The small molecule below binds the protein below.
Small molecule (SMILES): CC(=O)N[C@@H](CC(C)C)C(=O)N[C@@H](C)C(=O)N[C@@H](CCC(=O)O)[C@@H](O)[C@H](C)CO

Sequence of chain 1.N:
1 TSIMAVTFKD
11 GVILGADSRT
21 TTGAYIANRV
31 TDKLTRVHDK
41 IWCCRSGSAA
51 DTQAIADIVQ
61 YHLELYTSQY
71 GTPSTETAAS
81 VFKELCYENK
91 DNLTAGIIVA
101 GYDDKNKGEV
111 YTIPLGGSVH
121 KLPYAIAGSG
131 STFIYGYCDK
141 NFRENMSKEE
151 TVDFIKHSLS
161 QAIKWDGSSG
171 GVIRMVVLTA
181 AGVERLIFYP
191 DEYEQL

Binding-site contacts:
Ligand atom CH3 contacts residue HIS114 of chain 1.H at 3.3 Å.
Ligand atom OE1 contacts residue ALA49 of chain 1.N at 3.8 Å.
Ligand atom OE1 contacts residue THR20 of chain 1.N at 3.2 Å (h-bond).
Ligand atom C3 contacts residue ARG19 of chain 1.N at 3.2 Å.
Ligand atom OE2 contacts residue ARG45 of chain 1.N at 3.3 Å (salt-bridge).
Ligand atom C contacts residue GLY47 of chain 1.N at 3.6 Å.
Ligand atom CD1 contacts residue HIS114 of chain 1.H at 3.7 Å.
Ligand atom O contacts residue THR22 of chain 1.N at 3.4 Å (h-bond).
Ligand atom N contacts residue THR1 of chain 1.N at 3.6 Å.
Ligand atom CB contacts residue THR1 of chain 1.N at 2.7 Å.
Ligand atom CD1 contacts residue SER118 of chain 1.H at 3.4 Å.
Ligand atom N contacts residue GLY47 of chain 1.N at 3.0 Å (h-bond).
Ligand atom C1 contacts residue SER168 of chain 1.N at 3.7 Å.
Ligand atom O contacts residue THR1 of chain 1.N at 2.2 Å (h-bond).
Ligand atom C1 contacts residue SER129 of chain 1.N at 3.8 Å.
Ligand atom O contacts residue THR20 of chain 1.N at 3.4 Å.
Ligand atom CA contacts residue GLY47 of chain 1.N at 3.4 Å.
Ligand atom CA contacts residue THR1 of chain 1.N at 2.4 Å.
Ligand atom C3 contacts residue SER168 of chain 1.N at 2.9 Å.
Ligand atom C3 contacts residue THR1 of chain 1.N at 2.4 Å.
Ligand atom C3 contacts residue LYS33 of chain 1.N at 3.6 Å.
Ligand atom O contacts residue SER129 of chain 1.N at 3.6 Å (h-bond).
Ligand atom C contacts residue THR21 of chain 1.N at 3.7 Å.
Ligand atom O contacts residue GLY47 of chain 1.N at 3.4 Å (h-bond).
Ligand atom CH3 contacts residue GLU116 of chain 1.H at 3.7 Å.
Ligand atom N contacts residue THR21 of chain 1.N at 3.0 Å (h-bond).
Ligand atom CB contacts residue THR20 of chain 1.N at 3.9 Å.
Ligand atom O contacts residue ALA49 of chain 1.N at 3.0 Å (h-bond).
Ligand atom C1 contacts residue THR1 of chain 1.N at 2.4 Å.
Ligand atom O contacts residue THR1 of chain 1.N at 2.8 Å (h-bond).
Ligand atom C contacts residue THR1 of chain 1.N at 1.4 Å.
Ligand atom C2 contacts residue THR1 of chain 1.N at 1.5 Å.
Ligand atom O contacts residue THR21 of chain 1.N at 2.9 Å (h-bond).
Ligand atom CA contacts residue THR21 of chain 1.N at 3.4 Å.
Ligand atom O contacts residue SER48 of chain 1.N at 3.8 Å.
Ligand atom CD2 contacts residue THR22 of chain 1.N at 3.8 Å.
Ligand atom OE1 contacts residue THR31 of chain 1.N at 3.6 Å.
Ligand atom CB contacts residue GLY47 of chain 1.N at 3.8 Å.
Ligand atom CB contacts residue GLY47 of chain 1.N at 3.9 Å.
Ligand atom CD2 contacts residue ALA27 of chain 1.N at 3.6 Å (hydrophobic).

Sequence of chain 1.H:
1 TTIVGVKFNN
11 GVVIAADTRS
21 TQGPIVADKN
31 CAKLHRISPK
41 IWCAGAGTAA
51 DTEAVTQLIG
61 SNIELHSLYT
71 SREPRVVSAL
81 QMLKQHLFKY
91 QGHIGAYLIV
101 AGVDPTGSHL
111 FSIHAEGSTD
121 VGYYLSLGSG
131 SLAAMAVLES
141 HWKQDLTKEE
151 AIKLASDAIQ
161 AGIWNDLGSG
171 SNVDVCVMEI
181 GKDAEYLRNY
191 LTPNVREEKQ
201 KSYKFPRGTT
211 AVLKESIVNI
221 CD